Binding-site contacts:
Ligand atom O5' contacts residue LYS47 of chain 1.L at 4.1 Å.
Ligand atom O2' contacts residue MG1 of chain 1.RE at 3.6 Å.
Ligand atom P contacts residue LYS47 of chain 1.L at 4.0 Å.
Ligand atom O3' contacts residue LYS47 of chain 1.L at 3.7 Å.
Ligand atom C1' contacts residue MG1 of chain 1.RE at 4.3 Å.
Ligand atom OP1 contacts residue LYS47 of chain 1.L at 3.0 Å (salt-bridge).
Ligand atom O4' contacts residue MG1 of chain 1.RE at 4.3 Å.

Sequence of chain 1.L:
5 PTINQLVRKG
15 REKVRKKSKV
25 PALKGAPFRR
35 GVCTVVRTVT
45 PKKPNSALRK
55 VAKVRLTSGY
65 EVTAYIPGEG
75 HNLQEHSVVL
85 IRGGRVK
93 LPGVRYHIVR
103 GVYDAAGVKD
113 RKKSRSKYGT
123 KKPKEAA

The small molecule below binds the protein below.
Small molecule (SMILES): O=c1ccn([C@@H]2O[C@H](CO[P](=O)(O)O[C@H]3[C@@H](O)[C@H](n4ccc(=O)[nH]c4=O)O[C@@H]3CO[P](=O)(O)O[C@H]3[C@@H](O)[C@H](n4ccc(=O)[nH]c4=O)O[C@@H]3CO)[C@@H](O)[C@H]2O)c(=O)[nH]1